A small-molecule ligand and the protein it binds are described below.
Small molecule (SMILES): CC(=O)N[C@@H]1[C@@H](O)[C@H](O)[C@@H](CO)O[C@H]1O

Sequence of chain 36.A:
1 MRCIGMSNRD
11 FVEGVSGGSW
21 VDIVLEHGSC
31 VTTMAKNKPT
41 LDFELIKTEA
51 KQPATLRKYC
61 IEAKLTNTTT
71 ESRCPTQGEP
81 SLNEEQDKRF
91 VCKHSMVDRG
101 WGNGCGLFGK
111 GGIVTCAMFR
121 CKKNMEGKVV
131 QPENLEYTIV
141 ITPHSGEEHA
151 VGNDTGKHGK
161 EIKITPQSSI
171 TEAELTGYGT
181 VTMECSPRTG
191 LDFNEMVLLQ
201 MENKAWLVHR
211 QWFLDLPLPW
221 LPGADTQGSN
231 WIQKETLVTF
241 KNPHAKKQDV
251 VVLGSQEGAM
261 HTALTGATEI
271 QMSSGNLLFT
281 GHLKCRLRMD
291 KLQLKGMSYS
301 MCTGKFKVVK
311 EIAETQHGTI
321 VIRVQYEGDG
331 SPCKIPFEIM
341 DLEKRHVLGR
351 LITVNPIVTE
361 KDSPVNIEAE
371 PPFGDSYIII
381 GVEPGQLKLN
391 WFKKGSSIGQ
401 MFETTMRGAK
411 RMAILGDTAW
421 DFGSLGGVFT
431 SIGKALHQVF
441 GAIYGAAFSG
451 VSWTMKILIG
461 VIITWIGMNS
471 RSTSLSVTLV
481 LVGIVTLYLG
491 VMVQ

Sequence of chain 36.C:
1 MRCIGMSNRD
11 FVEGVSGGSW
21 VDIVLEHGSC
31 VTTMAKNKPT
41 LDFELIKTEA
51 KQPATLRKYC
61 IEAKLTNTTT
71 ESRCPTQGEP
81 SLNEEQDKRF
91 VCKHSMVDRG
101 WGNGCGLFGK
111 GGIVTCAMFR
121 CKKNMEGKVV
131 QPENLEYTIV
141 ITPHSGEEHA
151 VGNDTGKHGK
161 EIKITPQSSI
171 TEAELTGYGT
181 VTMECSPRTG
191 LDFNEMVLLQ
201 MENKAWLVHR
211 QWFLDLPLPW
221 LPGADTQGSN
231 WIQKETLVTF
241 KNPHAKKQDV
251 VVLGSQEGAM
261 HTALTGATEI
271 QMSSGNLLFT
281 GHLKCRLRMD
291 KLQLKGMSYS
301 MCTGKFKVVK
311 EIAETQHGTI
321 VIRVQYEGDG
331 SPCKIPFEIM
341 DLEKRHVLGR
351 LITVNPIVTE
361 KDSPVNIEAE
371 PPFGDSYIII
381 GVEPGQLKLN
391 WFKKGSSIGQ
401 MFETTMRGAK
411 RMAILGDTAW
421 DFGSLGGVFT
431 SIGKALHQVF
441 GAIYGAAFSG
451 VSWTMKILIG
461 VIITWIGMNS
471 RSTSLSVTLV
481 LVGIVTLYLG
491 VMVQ

Binding-site contacts:
Ligand atom C1 contacts residue HIS158 of chain 36.C at 4.1 Å.
Ligand atom C6 contacts residue HIS158 of chain 36.C at 3.7 Å.
Ligand atom O5 contacts residue ASN153 of chain 36.C at 2.4 Å (h-bond).
Ligand atom O5 contacts residue HIS158 of chain 36.C at 3.1 Å.
Ligand atom O7 contacts residue GLY102 of chain 36.A at 3.0 Å (h-bond).
Ligand atom C8 contacts residue HIS149 of chain 36.C at 3.7 Å.
Ligand atom O7 contacts residue ASN153 of chain 36.C at 4.5 Å.
Ligand atom C3 contacts residue ASN153 of chain 36.C at 3.8 Å.
Ligand atom C7 contacts residue HIS149 of chain 36.C at 4.3 Å.
Ligand atom C2 contacts residue HIS149 of chain 36.C at 3.6 Å.
Ligand atom C4 contacts residue HIS149 of chain 36.C at 4.0 Å.
Ligand atom C1 contacts residue THR155 of chain 36.C at 3.8 Å.
Ligand atom C6 contacts residue LYS157 of chain 36.C at 3.6 Å.
Ligand atom C3 contacts residue HIS149 of chain 36.C at 4.3 Å.
Ligand atom O7 contacts residue TRP101 of chain 36.A at 3.8 Å.
Ligand atom N2 contacts residue HIS149 of chain 36.C at 4.2 Å.
Ligand atom C2 contacts residue ASN153 of chain 36.C at 2.5 Å.
Ligand atom O5 contacts residue HIS149 of chain 36.C at 3.5 Å.
Ligand atom C4 contacts residue ASN153 of chain 36.C at 4.2 Å.
Ligand atom O6 contacts residue LYS157 of chain 36.C at 3.2 Å (salt-bridge).
Ligand atom C8 contacts residue ASN153 of chain 36.C at 4.0 Å.
Ligand atom C5 contacts residue ASN153 of chain 36.C at 3.7 Å.
Ligand atom C5 contacts residue HIS149 of chain 36.C at 4.2 Å.
Ligand atom C5 contacts residue LYS157 of chain 36.C at 3.9 Å.
Ligand atom O5 contacts residue THR155 of chain 36.C at 4.5 Å.
Ligand atom C5 contacts residue HIS158 of chain 36.C at 4.0 Å.
Ligand atom C7 contacts residue ASN153 of chain 36.C at 3.6 Å.
Ligand atom C7 contacts residue GLY102 of chain 36.A at 4.1 Å.
Ligand atom N2 contacts residue ASN153 of chain 36.C at 2.9 Å (h-bond).
Ligand atom C8 contacts residue TRP101 of chain 36.A at 4.4 Å (hydrophobic).
Ligand atom O4 contacts residue LYS157 of chain 36.C at 4.5 Å.
Ligand atom C1 contacts residue ASN153 of chain 36.C at 1.4 Å.
Ligand atom O3 contacts residue HIS149 of chain 36.C at 4.0 Å.
Ligand atom C1 contacts residue HIS149 of chain 36.C at 3.4 Å.